A small-molecule ligand and the protein it binds are described below.
Small molecule (SMILES): CC(=O)N[C@@H]1[C@@H](O)[C@H](O)[C@@H](CO)O[C@H]1O

Binding-site contacts:
Ligand atom C7 contacts residue ASN471 of chain 1.A at 3.2 Å.
Ligand atom O7 contacts residue ASN471 of chain 1.A at 3.0 Å (h-bond).
Ligand atom O5 contacts residue ASN471 of chain 1.A at 2.3 Å (h-bond).
Ligand atom C6 contacts residue MET394 of chain 1.A at 4.2 Å (hydrophobic).
Ligand atom C8 contacts residue ASN471 of chain 1.A at 4.2 Å.
Ligand atom C4 contacts residue ASN471 of chain 1.A at 4.1 Å.
Ligand atom C5 contacts residue ASN471 of chain 1.A at 3.7 Å.
Ligand atom N2 contacts residue ASN471 of chain 1.A at 3.0 Å (h-bond).
Ligand atom C3 contacts residue ASN471 of chain 1.A at 3.8 Å.
Ligand atom C2 contacts residue ASN471 of chain 1.A at 2.4 Å.
Ligand atom C1 contacts residue ASN471 of chain 1.A at 1.4 Å.

Sequence of chain 1.A:
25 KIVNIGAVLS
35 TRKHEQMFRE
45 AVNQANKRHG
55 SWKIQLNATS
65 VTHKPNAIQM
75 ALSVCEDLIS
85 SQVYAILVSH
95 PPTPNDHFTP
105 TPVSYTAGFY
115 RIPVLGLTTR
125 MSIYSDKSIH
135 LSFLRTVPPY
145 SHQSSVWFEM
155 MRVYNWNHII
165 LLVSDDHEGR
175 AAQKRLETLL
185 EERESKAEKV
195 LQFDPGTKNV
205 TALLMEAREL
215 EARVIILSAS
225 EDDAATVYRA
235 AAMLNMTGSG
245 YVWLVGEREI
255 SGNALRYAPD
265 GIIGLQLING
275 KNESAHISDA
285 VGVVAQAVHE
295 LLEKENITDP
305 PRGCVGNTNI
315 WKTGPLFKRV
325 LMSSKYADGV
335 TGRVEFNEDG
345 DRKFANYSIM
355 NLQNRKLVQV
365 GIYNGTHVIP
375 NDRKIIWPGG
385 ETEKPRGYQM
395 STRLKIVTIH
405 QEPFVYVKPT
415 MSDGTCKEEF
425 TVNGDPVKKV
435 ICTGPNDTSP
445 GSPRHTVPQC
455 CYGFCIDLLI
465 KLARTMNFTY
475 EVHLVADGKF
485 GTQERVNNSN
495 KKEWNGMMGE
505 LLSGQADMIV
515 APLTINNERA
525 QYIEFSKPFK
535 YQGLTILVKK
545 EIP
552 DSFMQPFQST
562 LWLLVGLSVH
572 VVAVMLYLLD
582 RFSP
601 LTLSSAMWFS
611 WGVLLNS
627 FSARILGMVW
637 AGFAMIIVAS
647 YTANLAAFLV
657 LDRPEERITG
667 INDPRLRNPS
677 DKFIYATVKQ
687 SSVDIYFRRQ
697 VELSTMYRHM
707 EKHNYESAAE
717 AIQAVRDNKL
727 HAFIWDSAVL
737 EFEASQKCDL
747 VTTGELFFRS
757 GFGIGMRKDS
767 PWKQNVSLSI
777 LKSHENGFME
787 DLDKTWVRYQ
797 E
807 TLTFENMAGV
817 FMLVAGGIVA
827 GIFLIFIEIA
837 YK